Binding-site contacts:
Ligand atom CAL contacts residue LEU20 of chain 1.A at 3.8 Å (hydrophobic).
Ligand atom CAS contacts residue GLU88 of chain 1.A at 3.7 Å.
Ligand atom NAR contacts residue LEU142 of chain 1.A at 3.6 Å.
Ligand atom CAV contacts residue VAL28 of chain 1.A at 3.8 Å (hydrophobic).
Ligand atom CAU contacts residue PHE154 of chain 1.A at 3.7 Å (hydrophobic).
Ligand atom NAR contacts residue THR87 of chain 1.A at 3.7 Å.
Ligand atom CAQ contacts residue LEU142 of chain 1.A at 3.9 Å (hydrophobic).
Ligand atom CAO contacts residue MET90 of chain 1.A at 3.8 Å (hydrophobic).
Ligand atom CAI contacts residue PHE89 of chain 1.A at 3.8 Å (hydrophobic).
Ligand atom CAW contacts residue LYS43 of chain 1.A at 2.6 Å.
Ligand atom CBC contacts residue LYS43 of chain 1.A at 1.5 Å.
Ligand atom CAW contacts residue VAL28 of chain 1.A at 3.9 Å (hydrophobic).
Ligand atom OBA contacts residue LEU142 of chain 1.A at 3.7 Å.
Ligand atom CAO contacts residue LEU142 of chain 1.A at 3.5 Å (hydrophobic).
Ligand atom NAN contacts residue MET90 of chain 1.A at 2.9 Å (h-bond).
Ligand atom CAF contacts residue LEU20 of chain 1.A at 3.5 Å (hydrophobic).
Ligand atom CAD contacts residue TYR25 of chain 1.A at 3.8 Å (hydrophobic).
Ligand atom CAX contacts residue PHE154 of chain 1.A at 3.6 Å (hydrophobic).
Ligand atom CAM contacts residue MET90 of chain 1.A at 3.3 Å (hydrophobic).
Ligand atom CAO contacts residue ALA41 of chain 1.A at 3.8 Å (hydrophobic).
Ligand atom CAD contacts residue GLY93 of chain 1.A at 3.7 Å.
Ligand atom NAR contacts residue ALA41 of chain 1.A at 3.5 Å.
Ligand atom OBE contacts residue LYS43 of chain 1.A at 2.5 Å (salt-bridge).
Ligand atom CAQ contacts residue LEU20 of chain 1.A at 3.8 Å (hydrophobic).
Ligand atom NAR contacts residue GLU88 of chain 1.A at 2.9 Å (salt-bridge).
Ligand atom CAS contacts residue THR87 of chain 1.A at 3.3 Å.
Ligand atom OAK contacts residue LEU20 of chain 1.A at 3.8 Å.
Ligand atom CAV contacts residue LYS43 of chain 1.A at 3.9 Å.
Ligand atom CAT contacts residue LEU142 of chain 1.A at 3.7 Å (hydrophobic).
Ligand atom CAP contacts residue LEU142 of chain 1.A at 3.5 Å (hydrophobic).
Ligand atom CAW contacts residue PHE154 of chain 1.A at 3.3 Å (hydrophobic).
Ligand atom CBB contacts residue TYR25 of chain 1.A at 3.5 Å (hydrophobic).
Ligand atom NAN contacts residue PHE89 of chain 1.A at 3.8 Å.
Ligand atom CBC contacts residue PHE154 of chain 1.A at 3.5 Å (hydrophobic).
Ligand atom CAV contacts residue PHE154 of chain 1.A at 3.3 Å (hydrophobic).
Ligand atom NAC contacts residue GLY93 of chain 1.A at 3.8 Å.
Ligand atom CAX contacts residue LYS43 of chain 1.A at 3.0 Å.
Ligand atom CAS contacts residue ALA41 of chain 1.A at 3.6 Å (hydrophobic).
Ligand atom CAI contacts residue THR91 of chain 1.A at 3.2 Å.
Ligand atom CAS contacts residue LEU142 of chain 1.A at 3.8 Å (hydrophobic).

Sequence of chain 1.A:
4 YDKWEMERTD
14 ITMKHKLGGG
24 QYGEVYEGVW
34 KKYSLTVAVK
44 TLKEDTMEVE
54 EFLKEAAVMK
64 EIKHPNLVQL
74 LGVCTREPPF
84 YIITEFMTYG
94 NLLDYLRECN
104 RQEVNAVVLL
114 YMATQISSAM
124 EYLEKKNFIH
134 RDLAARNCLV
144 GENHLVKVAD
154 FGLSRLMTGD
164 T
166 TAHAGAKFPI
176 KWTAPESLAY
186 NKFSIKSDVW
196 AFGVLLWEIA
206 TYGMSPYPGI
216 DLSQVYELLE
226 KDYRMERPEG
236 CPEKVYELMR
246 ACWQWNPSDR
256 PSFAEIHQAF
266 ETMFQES

This protein binds this small molecule.
Small molecule (SMILES): COc1cc(O)c(C=O)cc1-c1c[nH]c2ncc(-c3cncc(C(=O)N(C)C)c3)cc12